Binding-site contacts:
Ligand atom O5 contacts residue GLN83 of chain 1.A at 3.2 Å (h-bond).
Ligand atom O4 contacts residue TRP85 of chain 1.A at 3.4 Å.
Ligand atom O2 contacts residue GLN83 of chain 1.A at 2.8 Å (h-bond).
Ligand atom C5 contacts residue TRP86 of chain 1.A at 3.6 Å (hydrophobic).
Ligand atom O3 contacts residue ASN38 of chain 1.A at 2.7 Å (h-bond).
Ligand atom C3 contacts residue TRP49 of chain 1.A at 3.8 Å (hydrophobic).
Ligand atom O4 contacts residue GLN83 of chain 1.A at 3.3 Å (h-bond).
Ligand atom C1 contacts residue TRP49 of chain 1.A at 3.9 Å (hydrophobic).
Ligand atom O2 contacts residue TRP49 of chain 1.A at 3.0 Å (h-bond).
Ligand atom C3 contacts residue GLN83 of chain 1.A at 3.6 Å.
Ligand atom C6 contacts residue TRP86 of chain 1.A at 3.4 Å (hydrophobic).
Ligand atom O2 contacts residue LYS51 of chain 1.A at 3.4 Å.
Ligand atom C5 contacts residue GLN83 of chain 1.A at 3.8 Å.
Ligand atom C6 contacts residue TRP85 of chain 1.A at 3.8 Å (hydrophobic).
Ligand atom O4 contacts residue TRP49 of chain 1.A at 3.1 Å (h-bond).
Ligand atom C1 contacts residue GLN83 of chain 1.A at 3.8 Å.
Ligand atom O3 contacts residue GLN83 of chain 1.A at 3.0 Å (h-bond).
Ligand atom O2 contacts residue ASN38 of chain 1.A at 2.6 Å (h-bond).
Ligand atom C6 contacts residue TRP49 of chain 1.A at 3.8 Å (hydrophobic).
Ligand atom O6 contacts residue LYS51 of chain 1.A at 3.1 Å (salt-bridge).
Ligand atom C2 contacts residue ASN38 of chain 1.A at 3.5 Å.
Ligand atom C5 contacts residue TRP49 of chain 1.A at 3.6 Å (hydrophobic).
Ligand atom C2 contacts residue GLN83 of chain 1.A at 3.8 Å.
Ligand atom O3 contacts residue LYS51 of chain 1.A at 2.9 Å (salt-bridge).
Ligand atom C4 contacts residue GLN83 of chain 1.A at 3.6 Å.
Ligand atom O3 contacts residue LEU11 of chain 1.A at 3.7 Å.
Ligand atom C6 contacts residue GLN83 of chain 1.A at 3.8 Å.
Ligand atom C2 contacts residue TRP49 of chain 1.A at 3.6 Å (hydrophobic).
Ligand atom O6 contacts residue ALA9 of chain 1.A at 3.8 Å.
Ligand atom C4 contacts residue TRP85 of chain 1.A at 3.8 Å (hydrophobic).
Ligand atom O2 contacts residue TRP86 of chain 1.A at 3.7 Å.
Ligand atom C1 contacts residue TRP85 of chain 1.A at 3.7 Å (hydrophobic).
Ligand atom O3 contacts residue GLU81 of chain 1.A at 2.6 Å (salt-bridge).
Ligand atom C3 contacts residue GLU81 of chain 1.A at 3.3 Å.
Ligand atom O6 contacts residue TRP85 of chain 1.A at 3.3 Å.
Ligand atom C3 contacts residue ASN38 of chain 1.A at 3.8 Å.
Ligand atom O3 contacts residue TRP85 of chain 1.A at 3.7 Å.
Ligand atom C6 contacts residue ALA9 of chain 1.A at 3.8 Å (hydrophobic).
Ligand atom O2 contacts residue TRP85 of chain 1.A at 3.6 Å.
Ligand atom C5 contacts residue TRP85 of chain 1.A at 3.6 Å (hydrophobic).

This small molecule binds to this protein.
Small molecule (SMILES): OC[C@H]1O[C@@H](O[C@H]2[C@H](O)[C@H](O)[C@H](O[C@H]3[C@H](O)[C@H](O)[C@H](O[C@H]4[C@H](O)[C@H](O)[C@H](O[C@H]5[C@H](O)[C@H](O)[C@H](O)O[C@@H]5CO)O[C@@H]4CO)O[C@@H]3CO)O[C@@H]2CO)[C@@H](O)[C@@H](O)[C@@H]1O

Sequence of chain 1.A:
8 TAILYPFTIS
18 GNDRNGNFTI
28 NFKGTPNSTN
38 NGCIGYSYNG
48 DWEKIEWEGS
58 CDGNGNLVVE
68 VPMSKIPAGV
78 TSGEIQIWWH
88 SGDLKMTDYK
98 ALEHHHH